Sequence of chain 2.A:
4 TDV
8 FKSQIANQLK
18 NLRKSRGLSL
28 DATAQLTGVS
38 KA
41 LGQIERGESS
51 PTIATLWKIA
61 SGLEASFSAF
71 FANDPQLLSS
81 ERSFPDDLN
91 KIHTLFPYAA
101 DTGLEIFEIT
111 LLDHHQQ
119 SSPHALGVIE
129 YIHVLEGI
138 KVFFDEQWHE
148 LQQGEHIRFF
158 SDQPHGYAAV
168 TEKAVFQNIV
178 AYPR

A protein and the small-molecule ligand that binds it are described below.
Small molecule (SMILES): CSCC[C@@H](N)C(=O)O

Binding-site contacts:
Ligand atom CA contacts residue ASN175 of chain 2.A at 3.9 Å.
Ligand atom N contacts residue VAL177 of chain 2.A at 4.1 Å.
Ligand atom SD contacts residue ILE53 of chain 2.A at 3.9 Å.
Ligand atom CE contacts residue ILE92 of chain 2.A at 4.0 Å (hydrophobic).
Ligand atom O contacts residue HIS122 of chain 2.A at 3.1 Å (h-bond).
Ligand atom OXT contacts residue SER119 of chain 2.A at 3.3 Å (h-bond).
Ligand atom O contacts residue ZN1 of chain 2.B at 2.1 Å.
Ligand atom SD contacts residue ILE92 of chain 2.A at 3.8 Å.
Ligand atom CE contacts residue TRP57 of chain 2.A at 4.2 Å (hydrophobic).
Ligand atom OXT contacts residue TRP57 of chain 2.A at 3.6 Å.
Ligand atom CE contacts residue ASN175 of chain 2.A at 4.3 Å.
Ligand atom CE contacts residue ILE109 of chain 2.A at 3.6 Å (hydrophobic).
Ligand atom O contacts residue HIS162 of chain 2.A at 3.2 Å (h-bond).
Ligand atom OXT contacts residue TYR164 of chain 2.A at 4.0 Å.
Ligand atom OXT contacts residue ZN1 of chain 2.B at 4.0 Å.
Ligand atom C contacts residue TRP57 of chain 2.A at 3.8 Å (hydrophobic).
Ligand atom C contacts residue ZN1 of chain 2.B at 2.9 Å.
Ligand atom CB contacts residue TRP57 of chain 2.A at 4.3 Å (hydrophobic).
Ligand atom CG contacts residue MSE90 of chain 2.A at 4.3 Å.
Ligand atom CA contacts residue TYR164 of chain 2.A at 3.6 Å (hydrophobic).
Ligand atom C contacts residue TYR164 of chain 2.A at 3.5 Å (hydrophobic).
Ligand atom C contacts residue HIS122 of chain 2.A at 3.8 Å.
Ligand atom N contacts residue GLU128 of chain 2.A at 3.1 Å (salt-bridge).
Ligand atom CA contacts residue ZN1 of chain 2.B at 3.1 Å.
Ligand atom N contacts residue ZN1 of chain 2.B at 2.2 Å.
Ligand atom N contacts residue HIS122 of chain 2.A at 3.2 Å (h-bond).
Ligand atom CA contacts residue TRP57 of chain 2.A at 3.4 Å (hydrophobic).
Ligand atom O contacts residue TYR164 of chain 2.A at 3.0 Å (h-bond).
Ligand atom CB contacts residue ZN1 of chain 2.B at 4.1 Å.
Ligand atom CB contacts residue TYR164 of chain 2.A at 3.8 Å (hydrophobic).
Ligand atom N contacts residue TRP57 of chain 2.A at 3.8 Å.
Ligand atom SD contacts residue TRP57 of chain 2.A at 3.3 Å (h-bond).
Ligand atom N contacts residue TYR164 of chain 2.A at 3.0 Å (h-bond).
Ligand atom O contacts residue GLU128 of chain 2.A at 4.1 Å.
Ligand atom CE contacts residue PHE107 of chain 2.A at 3.5 Å (hydrophobic).
Ligand atom O contacts residue SER119 of chain 2.A at 2.7 Å (h-bond).
Ligand atom CB contacts residue ASN175 of chain 2.A at 3.2 Å.
Ligand atom CA contacts residue HIS122 of chain 2.A at 4.0 Å.
Ligand atom N contacts residue ASN175 of chain 2.A at 3.4 Å (h-bond).
Ligand atom C contacts residue SER119 of chain 2.A at 3.4 Å.